This protein binds this small molecule.
Small molecule (SMILES): CC(=O)N[C@@H]1[C@@H](O)[C@H](O)[C@@H](CO)O[C@H]1O

Sequence of chain 1.E:
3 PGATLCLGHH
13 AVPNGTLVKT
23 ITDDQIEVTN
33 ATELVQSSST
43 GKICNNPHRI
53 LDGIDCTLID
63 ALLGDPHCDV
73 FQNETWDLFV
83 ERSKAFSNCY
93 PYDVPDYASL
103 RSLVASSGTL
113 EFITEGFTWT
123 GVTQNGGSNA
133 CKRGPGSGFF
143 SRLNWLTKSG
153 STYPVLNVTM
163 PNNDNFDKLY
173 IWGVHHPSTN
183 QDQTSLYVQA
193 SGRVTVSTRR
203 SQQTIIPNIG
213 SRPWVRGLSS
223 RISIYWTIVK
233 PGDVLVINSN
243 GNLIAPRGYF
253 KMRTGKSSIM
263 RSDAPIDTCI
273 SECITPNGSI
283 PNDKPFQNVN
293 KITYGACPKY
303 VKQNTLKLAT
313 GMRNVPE

Binding-site contacts:
Ligand atom C8 contacts residue VAL291 of chain 1.E at 4.3 Å (hydrophobic).
Ligand atom C3 contacts residue VAL291 of chain 1.E at 4.1 Å (hydrophobic).
Ligand atom O5 contacts residue ASN279 of chain 1.E at 2.4 Å (h-bond).
Ligand atom O7 contacts residue ASN279 of chain 1.E at 3.0 Å (h-bond).
Ligand atom C6 contacts residue GLU69 of chain 1.F at 4.3 Å.
Ligand atom C2 contacts residue VAL291 of chain 1.E at 4.0 Å (hydrophobic).
Ligand atom C8 contacts residue SER39 of chain 1.E at 3.4 Å.
Ligand atom O5 contacts residue ASN292 of chain 1.E at 3.8 Å.
Ligand atom N2 contacts residue ASN279 of chain 1.E at 3.0 Å (h-bond).
Ligand atom C3 contacts residue ASN279 of chain 1.E at 3.8 Å.
Ligand atom C7 contacts residue ASN279 of chain 1.E at 3.3 Å.
Ligand atom N2 contacts residue VAL291 of chain 1.E at 3.7 Å.
Ligand atom C2 contacts residue ASN279 of chain 1.E at 2.5 Å.
Ligand atom C1 contacts residue ASN279 of chain 1.E at 1.4 Å.
Ligand atom C5 contacts residue ASN279 of chain 1.E at 3.6 Å.
Ligand atom C1 contacts residue ASN292 of chain 1.E at 4.2 Å.
Ligand atom C6 contacts residue ASN292 of chain 1.E at 3.9 Å.
Ligand atom C1 contacts residue VAL291 of chain 1.E at 3.6 Å (hydrophobic).
Ligand atom C5 contacts residue ASN292 of chain 1.E at 3.9 Å.
Ligand atom C7 contacts residue VAL291 of chain 1.E at 4.3 Å (hydrophobic).
Ligand atom C4 contacts residue ASN279 of chain 1.E at 4.2 Å.

Sequence of chain 1.F:
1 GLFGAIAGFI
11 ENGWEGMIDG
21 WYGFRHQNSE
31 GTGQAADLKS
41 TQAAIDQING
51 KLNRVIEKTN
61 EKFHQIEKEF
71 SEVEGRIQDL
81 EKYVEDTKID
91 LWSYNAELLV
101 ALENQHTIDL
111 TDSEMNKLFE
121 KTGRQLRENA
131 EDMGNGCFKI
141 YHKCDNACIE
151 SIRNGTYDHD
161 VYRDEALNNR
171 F